Binding-site contacts:
Ligand atom O7 contacts residue ASN12 of chain 58.L at 3.7 Å.
Ligand atom N2 contacts residue ASN12 of chain 58.L at 3.8 Å.
Ligand atom C7 contacts residue ASN12 of chain 58.L at 3.9 Å.
Ligand atom C2 contacts residue ASN12 of chain 58.L at 3.2 Å.
Ligand atom C1 contacts residue ASN12 of chain 58.L at 2.1 Å.
Ligand atom C5 contacts residue ASN12 of chain 58.L at 4.0 Å.
Ligand atom O5 contacts residue ASN12 of chain 58.L at 2.6 Å (h-bond).

Sequence of chain 58.L:
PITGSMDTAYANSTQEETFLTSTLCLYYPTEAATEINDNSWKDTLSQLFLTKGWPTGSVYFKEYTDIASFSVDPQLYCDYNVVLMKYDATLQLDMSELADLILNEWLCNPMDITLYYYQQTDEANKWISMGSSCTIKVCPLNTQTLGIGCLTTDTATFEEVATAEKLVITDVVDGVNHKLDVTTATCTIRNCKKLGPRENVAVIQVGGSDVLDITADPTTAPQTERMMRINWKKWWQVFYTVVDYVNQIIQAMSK

A small-molecule ligand and the protein it binds are described below.
Small molecule (SMILES): CC(=O)N[C@H]1[C@H](O[C@H]2[C@H](O)[C@@H](NC(C)=O)CO[C@@H]2CO)O[C@H](CO)[C@@H](O)[C@@H]1O